Sequence of chain 1.B:
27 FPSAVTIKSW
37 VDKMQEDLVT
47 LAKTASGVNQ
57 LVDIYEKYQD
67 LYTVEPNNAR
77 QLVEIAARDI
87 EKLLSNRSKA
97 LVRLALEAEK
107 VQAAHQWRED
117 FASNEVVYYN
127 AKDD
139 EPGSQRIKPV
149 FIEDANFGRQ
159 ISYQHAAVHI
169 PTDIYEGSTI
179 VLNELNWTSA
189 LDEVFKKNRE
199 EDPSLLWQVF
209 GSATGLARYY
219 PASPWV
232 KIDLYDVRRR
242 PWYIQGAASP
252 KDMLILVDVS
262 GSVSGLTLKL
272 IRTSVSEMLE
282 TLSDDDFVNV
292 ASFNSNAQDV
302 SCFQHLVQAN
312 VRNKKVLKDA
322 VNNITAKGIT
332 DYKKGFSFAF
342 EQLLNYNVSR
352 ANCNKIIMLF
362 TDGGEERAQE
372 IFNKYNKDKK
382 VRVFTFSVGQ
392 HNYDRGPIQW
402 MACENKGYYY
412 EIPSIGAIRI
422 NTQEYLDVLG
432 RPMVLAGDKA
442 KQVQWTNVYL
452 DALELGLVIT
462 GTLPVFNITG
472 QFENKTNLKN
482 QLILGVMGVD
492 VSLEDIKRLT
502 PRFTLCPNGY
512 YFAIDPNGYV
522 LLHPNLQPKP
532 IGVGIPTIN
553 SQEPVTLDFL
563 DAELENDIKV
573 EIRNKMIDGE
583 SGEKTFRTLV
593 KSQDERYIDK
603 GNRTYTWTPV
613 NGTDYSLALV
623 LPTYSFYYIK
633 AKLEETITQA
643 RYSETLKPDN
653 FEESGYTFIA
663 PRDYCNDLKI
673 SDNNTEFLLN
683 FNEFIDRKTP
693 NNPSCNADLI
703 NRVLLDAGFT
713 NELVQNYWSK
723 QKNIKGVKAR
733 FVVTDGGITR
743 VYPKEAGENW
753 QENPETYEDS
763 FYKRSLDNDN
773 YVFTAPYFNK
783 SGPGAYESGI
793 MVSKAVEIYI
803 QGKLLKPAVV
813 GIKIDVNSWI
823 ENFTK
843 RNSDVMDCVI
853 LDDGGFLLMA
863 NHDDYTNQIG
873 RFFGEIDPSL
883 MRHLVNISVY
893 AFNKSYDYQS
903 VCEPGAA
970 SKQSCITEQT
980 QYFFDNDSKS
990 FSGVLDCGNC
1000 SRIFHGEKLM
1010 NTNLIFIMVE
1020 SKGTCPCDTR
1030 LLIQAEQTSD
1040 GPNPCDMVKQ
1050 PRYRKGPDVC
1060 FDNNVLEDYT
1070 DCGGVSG

This small molecule binds to this protein.
Small molecule (SMILES): CC(=O)N[C@@H]1[C@@H](O)[C@H](O)[C@@H](CO)O[C@H]1O

Binding-site contacts:
Ligand atom O6 contacts residue ASN781 of chain 1.B at 2.7 Å (h-bond).
Ligand atom O7 contacts residue LYS782 of chain 1.B at 2.4 Å (salt-bridge).
Ligand atom C7 contacts residue ASN781 of chain 1.B at 3.4 Å.
Ligand atom C3 contacts residue ASN781 of chain 1.B at 3.5 Å.
Ligand atom C8 contacts residue LYS782 of chain 1.B at 4.2 Å.
Ligand atom C2 contacts residue ASN781 of chain 1.B at 2.5 Å.
Ligand atom O5 contacts residue ASN781 of chain 1.B at 2.4 Å (h-bond).
Ligand atom O4 contacts residue ARG873 of chain 1.B at 4.1 Å.
Ligand atom O6 contacts residue PHE780 of chain 1.B at 3.3 Å.
Ligand atom O3 contacts residue ASN781 of chain 1.B at 4.4 Å.
Ligand atom C6 contacts residue ASN781 of chain 1.B at 3.2 Å.
Ligand atom C5 contacts residue ASN781 of chain 1.B at 3.1 Å.
Ligand atom C1 contacts residue ASN781 of chain 1.B at 1.4 Å.
Ligand atom C4 contacts residue PHE780 of chain 1.B at 4.5 Å (hydrophobic).
Ligand atom C7 contacts residue LYS782 of chain 1.B at 3.5 Å.
Ligand atom C4 contacts residue ASN781 of chain 1.B at 3.2 Å.
Ligand atom N2 contacts residue ASN781 of chain 1.B at 3.5 Å (h-bond).
Ligand atom O7 contacts residue ASN781 of chain 1.B at 2.8 Å (h-bond).